Sequence of chain 1.B:
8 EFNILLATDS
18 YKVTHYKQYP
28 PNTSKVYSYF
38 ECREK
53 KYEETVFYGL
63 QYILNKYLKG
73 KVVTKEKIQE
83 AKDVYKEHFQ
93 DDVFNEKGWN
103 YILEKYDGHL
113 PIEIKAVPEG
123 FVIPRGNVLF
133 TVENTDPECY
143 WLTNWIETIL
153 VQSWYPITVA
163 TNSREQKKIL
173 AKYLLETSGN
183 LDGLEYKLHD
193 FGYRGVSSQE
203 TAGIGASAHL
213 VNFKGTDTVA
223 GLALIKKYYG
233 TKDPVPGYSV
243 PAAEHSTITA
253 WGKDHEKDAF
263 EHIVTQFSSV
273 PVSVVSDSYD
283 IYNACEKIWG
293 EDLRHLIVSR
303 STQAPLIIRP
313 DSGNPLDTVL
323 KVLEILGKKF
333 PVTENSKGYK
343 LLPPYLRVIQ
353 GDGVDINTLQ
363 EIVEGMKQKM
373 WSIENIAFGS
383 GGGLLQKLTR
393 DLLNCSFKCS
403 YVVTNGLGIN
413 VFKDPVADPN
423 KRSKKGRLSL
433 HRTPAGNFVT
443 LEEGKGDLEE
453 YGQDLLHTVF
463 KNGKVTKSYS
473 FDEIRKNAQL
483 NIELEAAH

Binding-site contacts:
Ligand atom C15 contacts residue VAL350 of chain 1.B at 3.4 Å (hydrophobic).
Ligand atom C16 contacts residue ALA379 of chain 1.B at 3.6 Å (hydrophobic).
Ligand atom O6 contacts residue GLU376 of chain 1.B at 3.1 Å (salt-bridge).
Ligand atom C6 contacts residue HIS191 of chain 1.B at 3.3 Å.
Ligand atom C8 contacts residue ILE351 of chain 1.B at 3.8 Å (hydrophobic).
Ligand atom C5 contacts residue HIS191 of chain 1.B at 3.3 Å.
Ligand atom O5 contacts residue LYS189 of chain 1.B at 2.6 Å (salt-bridge).
Ligand atom C7 contacts residue VAL242 of chain 1.B at 3.7 Å (hydrophobic).
Ligand atom C11 contacts residue ALA379 of chain 1.B at 3.5 Å (hydrophobic).
Ligand atom C26 contacts residue PRO273 of chain 1.B at 3.6 Å (hydrophobic).
Ligand atom O3 contacts residue HIS191 of chain 1.B at 3.2 Å.
Ligand atom C26 contacts residue PRO307 of chain 1.B at 3.6 Å (hydrophobic).
Ligand atom C14 contacts residue ALA379 of chain 1.B at 3.6 Å (hydrophobic).
Ligand atom O6 contacts residue LYS189 of chain 1.B at 3.8 Å.
Ligand atom C14 contacts residue ILE378 of chain 1.B at 3.6 Å (hydrophobic).
Ligand atom C13 contacts residue ALA379 of chain 1.B at 3.7 Å (hydrophobic).
Ligand atom C16 contacts residue ILE309 of chain 1.B at 3.8 Å (hydrophobic).
Ligand atom C15 contacts residue ALA379 of chain 1.B at 3.7 Å (hydrophobic).
Ligand atom O3 contacts residue VAL242 of chain 1.B at 3.4 Å (h-bond).
Ligand atom C14 contacts residue ARG349 of chain 1.B at 3.8 Å.
Ligand atom O5 contacts residue ILE378 of chain 1.B at 3.7 Å.
Ligand atom C21 contacts residue TYR188 of chain 1.B at 3.8 Å (hydrophobic).
Ligand atom O6 contacts residue ILE378 of chain 1.B at 3.0 Å (h-bond).
Ligand atom O3 contacts residue TYR240 of chain 1.B at 3.7 Å.
Ligand atom O2 contacts residue TYR188 of chain 1.B at 3.7 Å.
Ligand atom O7 contacts residue TYR188 of chain 1.B at 3.2 Å.
Ligand atom C22 contacts residue TYR188 of chain 1.B at 3.6 Å (hydrophobic).
Ligand atom O4 contacts residue PHE193 of chain 1.B at 3.1 Å.
Ligand atom O6 contacts residue ARG349 of chain 1.B at 3.3 Å.
Ligand atom C15 contacts residue ARG349 of chain 1.B at 3.4 Å.
Ligand atom C13 contacts residue LYS189 of chain 1.B at 3.7 Å.
Ligand atom C6 contacts residue SER241 of chain 1.B at 3.8 Å.
Ligand atom C7 contacts residue PHE193 of chain 1.B at 3.8 Å (hydrophobic).
Ligand atom O6 contacts residue ALA379 of chain 1.B at 3.6 Å.
Ligand atom C6 contacts residue VAL242 of chain 1.B at 3.6 Å (hydrophobic).
Ligand atom C12 contacts residue ALA379 of chain 1.B at 3.5 Å (hydrophobic).
Ligand atom O6 contacts residue ASN377 of chain 1.B at 3.1 Å.
Ligand atom O3 contacts residue SER241 of chain 1.B at 3.0 Å.
Ligand atom O1 contacts residue ILE309 of chain 1.B at 3.7 Å.
Ligand atom C5 contacts residue VAL242 of chain 1.B at 3.7 Å (hydrophobic).

This small molecule binds to this protein.
Small molecule (SMILES): C[C@@H]1O[C@@H](Oc2c(-c3ccc(O)c(O)c3)oc3cc(O)cc(O)c3c2=O)[C@H](O)[C@H](O)[C@H]1O